Sequence of chain 1.A:
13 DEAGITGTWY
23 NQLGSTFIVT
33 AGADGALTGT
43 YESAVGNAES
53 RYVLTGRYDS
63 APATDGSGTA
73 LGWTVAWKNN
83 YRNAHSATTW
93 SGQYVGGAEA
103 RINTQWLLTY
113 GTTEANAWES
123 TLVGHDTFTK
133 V

The small molecule below binds the protein below.
Small molecule (SMILES): CC(C)(C)[P](CCNC(=O)CCCC[C@@H]1SC[C@@H]2NC(=O)N[C@@H]21)(C(C)(C)C)[Pd]1(Cl)CC=C1c1ccccc1

Binding-site contacts:
Ligand atom C02 contacts residue TRP79 of chain 1.A at 3.9 Å (hydrophobic).
Ligand atom N35 contacts residue TYR43 of chain 1.A at 3.7 Å.
Ligand atom C06 contacts residue ASN49 of chain 1.A at 3.6 Å.
Ligand atom C05 contacts residue TRP79 of chain 1.A at 3.4 Å (hydrophobic).
Ligand atom C03 contacts residue LEU110 of chain 1.A at 3.8 Å (hydrophobic).
Ligand atom O34 contacts residue TYR43 of chain 1.A at 2.5 Å (h-bond).
Ligand atom C29 contacts residue TYR112 of chain 1.A at 3.9 Å (hydrophobic).
Ligand atom C33 contacts residue TYR43 of chain 1.A at 3.3 Å (hydrophobic).
Ligand atom C31 contacts residue VAL47 of chain 1.A at 3.7 Å (hydrophobic).
Ligand atom S38 contacts residue TRP92 of chain 1.A at 3.8 Å.
Ligand atom C36 contacts residue ASP128 of chain 1.A at 3.8 Å.
Ligand atom N35 contacts residue ASP128 of chain 1.A at 2.8 Å (salt-bridge).
Ligand atom N35 contacts residue LEU25 of chain 1.A at 3.9 Å.
Ligand atom C29 contacts residue LEU124 of chain 1.A at 3.9 Å (hydrophobic).
Ligand atom N08 contacts residue ALA86 of chain 1.A at 3.6 Å.
Ligand atom O34 contacts residue SER27 of chain 1.A at 2.8 Å (h-bond).
Ligand atom N32 contacts residue SER45 of chain 1.A at 3.1 Å (h-bond).
Ligand atom N32 contacts residue SER27 of chain 1.A at 4.0 Å.
Ligand atom C02 contacts residue SER45 of chain 1.A at 3.3 Å.
Ligand atom C28 contacts residue LEU124 of chain 1.A at 3.4 Å (hydrophobic).
Ligand atom C02 contacts residue VAL47 of chain 1.A at 3.7 Å (hydrophobic).
Ligand atom S38 contacts residue TRP79 of chain 1.A at 3.7 Å.
Ligand atom O07 contacts residue ASN49 of chain 1.A at 2.6 Å (h-bond).
Ligand atom N08 contacts residue SER88 of chain 1.A at 3.2 Å (h-bond).
Ligand atom O07 contacts residue GLY48 of chain 1.A at 3.4 Å.
Ligand atom C09 contacts residue SER88 of chain 1.A at 3.9 Å.
Ligand atom C26 contacts residue ASN49 of chain 1.A at 3.8 Å.
Ligand atom C37 contacts residue TRP108 of chain 1.A at 3.4 Å (hydrophobic).
Ligand atom O34 contacts residue ASN23 of chain 1.A at 3.0 Å (h-bond).
Ligand atom C33 contacts residue ASN23 of chain 1.A at 3.7 Å.
Ligand atom N32 contacts residue VAL47 of chain 1.A at 3.6 Å.
Ligand atom S38 contacts residue THR90 of chain 1.A at 3.4 Å (h-bond).
Ligand atom O34 contacts residue ASP128 of chain 1.A at 3.8 Å.
Ligand atom C04 contacts residue TRP79 of chain 1.A at 3.6 Å (hydrophobic).
Ligand atom C36 contacts residue TRP108 of chain 1.A at 3.9 Å (hydrophobic).
Ligand atom N35 contacts residue ASN23 of chain 1.A at 3.9 Å.
Ligand atom C33 contacts residue LEU25 of chain 1.A at 3.9 Å (hydrophobic).
Ligand atom C33 contacts residue SER27 of chain 1.A at 3.6 Å.
Ligand atom C03 contacts residue TRP79 of chain 1.A at 3.8 Å (hydrophobic).
Ligand atom C33 contacts residue ASP128 of chain 1.A at 3.7 Å.